A protein and the small-molecule ligand that binds it are described below.
Small molecule (SMILES): CC(=O)N[C@@H]1[C@@H](O)[C@H](O)[C@@H](CO)O[C@H]1O

Binding-site contacts:
Ligand atom N2 contacts residue ASN196 of chain 1.A at 2.9 Å (h-bond).
Ligand atom O7 contacts residue ASN196 of chain 1.A at 2.9 Å (h-bond).
Ligand atom C2 contacts residue THR198 of chain 1.A at 3.5 Å.
Ligand atom C7 contacts residue ASN196 of chain 1.A at 3.3 Å.
Ligand atom O6 contacts residue LEU239 of chain 1.A at 3.8 Å.
Ligand atom C1 contacts residue ASN196 of chain 1.A at 1.4 Å.
Ligand atom C6 contacts residue GLU237 of chain 1.A at 3.4 Å.
Ligand atom C5 contacts residue ASN196 of chain 1.A at 3.6 Å.
Ligand atom O3 contacts residue THR198 of chain 1.A at 4.1 Å.
Ligand atom C3 contacts residue THR198 of chain 1.A at 4.2 Å.
Ligand atom N2 contacts residue THR198 of chain 1.A at 3.9 Å.
Ligand atom O6 contacts residue GLU237 of chain 1.A at 3.6 Å.
Ligand atom C1 contacts residue THR198 of chain 1.A at 4.3 Å.
Ligand atom C6 contacts residue ASN238 of chain 1.A at 4.2 Å.
Ligand atom O6 contacts residue ASN238 of chain 1.A at 3.7 Å.
Ligand atom O5 contacts residue ASN196 of chain 1.A at 2.4 Å (h-bond).
Ligand atom O6 contacts residue SER236 of chain 1.A at 3.5 Å (h-bond).
Ligand atom C4 contacts residue THR198 of chain 1.A at 4.5 Å.
Ligand atom C4 contacts residue ASN196 of chain 1.A at 4.2 Å.
Ligand atom C6 contacts residue SER236 of chain 1.A at 4.2 Å.
Ligand atom C3 contacts residue ASN196 of chain 1.A at 3.8 Å.
Ligand atom C2 contacts residue ASN196 of chain 1.A at 2.5 Å.

Sequence of chain 1.A:
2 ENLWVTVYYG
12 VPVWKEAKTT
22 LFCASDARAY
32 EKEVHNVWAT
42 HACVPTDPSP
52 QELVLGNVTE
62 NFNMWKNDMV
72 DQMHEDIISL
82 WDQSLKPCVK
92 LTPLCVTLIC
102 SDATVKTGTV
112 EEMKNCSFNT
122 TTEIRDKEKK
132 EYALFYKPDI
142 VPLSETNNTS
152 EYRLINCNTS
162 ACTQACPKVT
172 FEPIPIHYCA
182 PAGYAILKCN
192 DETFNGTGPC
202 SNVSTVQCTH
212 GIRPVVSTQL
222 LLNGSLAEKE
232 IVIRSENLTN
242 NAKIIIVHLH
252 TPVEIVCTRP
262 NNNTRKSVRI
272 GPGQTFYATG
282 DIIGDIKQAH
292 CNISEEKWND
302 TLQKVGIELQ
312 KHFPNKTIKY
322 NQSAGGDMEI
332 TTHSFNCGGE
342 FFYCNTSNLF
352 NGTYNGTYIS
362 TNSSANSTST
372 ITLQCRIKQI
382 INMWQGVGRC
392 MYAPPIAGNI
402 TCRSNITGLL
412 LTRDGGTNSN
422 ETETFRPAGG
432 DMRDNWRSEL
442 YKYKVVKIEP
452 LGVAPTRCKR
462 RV